The small molecule below binds the protein below.
Small molecule (SMILES): O=c1cc(O)c2ccccc2o1

Sequence of chain 1.B:
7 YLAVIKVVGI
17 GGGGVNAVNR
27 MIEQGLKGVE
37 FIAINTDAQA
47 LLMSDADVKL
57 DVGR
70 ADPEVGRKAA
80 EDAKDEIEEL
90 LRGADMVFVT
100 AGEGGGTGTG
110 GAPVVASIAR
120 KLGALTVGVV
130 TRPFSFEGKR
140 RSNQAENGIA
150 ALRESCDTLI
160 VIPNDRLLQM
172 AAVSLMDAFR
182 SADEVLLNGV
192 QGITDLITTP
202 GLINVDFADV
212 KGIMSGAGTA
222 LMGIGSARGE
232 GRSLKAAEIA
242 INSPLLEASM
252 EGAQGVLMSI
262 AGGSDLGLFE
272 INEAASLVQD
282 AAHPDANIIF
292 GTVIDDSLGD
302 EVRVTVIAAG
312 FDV

Binding-site contacts:
Ligand atom CD2 contacts residue LYS55 of chain 1.B at 4.0 Å.
Ligand atom CD3 contacts residue LEU47 of chain 1.B at 3.9 Å (hydrophobic).
Ligand atom CA5 contacts residue LEU47 of chain 1.B at 3.7 Å (hydrophobic).
Ligand atom CD1 contacts residue ALA39 of chain 1.B at 4.0 Å (hydrophobic).
Ligand atom CD3 contacts residue LEU56 of chain 1.B at 3.2 Å (hydrophobic).
Ligand atom CD4 contacts residue LYS55 of chain 1.B at 3.8 Å.
Ligand atom CD2 contacts residue ASN41 of chain 1.B at 3.6 Å.
Ligand atom OA3 contacts residue SER50 of chain 1.B at 3.3 Å (h-bond).
Ligand atom CD3 contacts residue ALA39 of chain 1.B at 4.0 Å (hydrophobic).
Ligand atom CD2 contacts residue ALA39 of chain 1.B at 3.5 Å (hydrophobic).
Ligand atom OA2 contacts residue LYS55 of chain 1.B at 4.0 Å.
Ligand atom CA6 contacts residue LEU47 of chain 1.B at 4.2 Å (hydrophobic).
Ligand atom CD4 contacts residue ASP57 of chain 1.B at 3.6 Å.
Ligand atom CD3 contacts residue ASP57 of chain 1.B at 3.3 Å.
Ligand atom CA4 contacts residue LEU47 of chain 1.B at 3.7 Å (hydrophobic).
Ligand atom OA3 contacts residue LEU48 of chain 1.B at 3.9 Å.
Ligand atom CA2 contacts residue MET49 of chain 1.B at 3.8 Å (hydrophobic).
Ligand atom CA contacts residue LYS55 of chain 1.B at 3.7 Å.
Ligand atom CA4 contacts residue LYS55 of chain 1.B at 3.7 Å.
Ligand atom OA3 contacts residue MET49 of chain 1.B at 3.5 Å.
Ligand atom CD1 contacts residue LEU47 of chain 1.B at 3.8 Å (hydrophobic).
Ligand atom CA4 contacts residue LEU48 of chain 1.B at 4.2 Å (hydrophobic).
Ligand atom CD2 contacts residue ILE40 of chain 1.B at 4.3 Å (hydrophobic).
Ligand atom CD1 contacts residue SER50 of chain 1.B at 4.4 Å.
Ligand atom CD3 contacts residue ASN41 of chain 1.B at 3.8 Å.
Ligand atom CD4 contacts residue LEU47 of chain 1.B at 3.8 Å (hydrophobic).
Ligand atom CA contacts residue LEU47 of chain 1.B at 4.4 Å (hydrophobic).
Ligand atom CD4 contacts residue LEU56 of chain 1.B at 3.9 Å (hydrophobic).
Ligand atom CD2 contacts residue LEU47 of chain 1.B at 3.9 Å (hydrophobic).
Ligand atom CA5 contacts residue LYS55 of chain 1.B at 3.7 Å.
Ligand atom CA2 contacts residue LYS55 of chain 1.B at 3.5 Å.
Ligand atom CD2 contacts residue LEU56 of chain 1.B at 3.8 Å (hydrophobic).
Ligand atom CD1 contacts residue LEU48 of chain 1.B at 3.8 Å (hydrophobic).
Ligand atom CA6 contacts residue LYS55 of chain 1.B at 4.0 Å.
Ligand atom CD3 contacts residue LYS55 of chain 1.B at 3.9 Å.
Ligand atom OA3 contacts residue LYS55 of chain 1.B at 3.5 Å.
Ligand atom CD1 contacts residue LYS55 of chain 1.B at 3.9 Å.
Ligand atom OA2 contacts residue SER50 of chain 1.B at 3.2 Å (h-bond).
Ligand atom OA2 contacts residue MET49 of chain 1.B at 3.2 Å.
Ligand atom CA2 contacts residue SER50 of chain 1.B at 3.7 Å.